Binding-site contacts:
Ligand atom O2 contacts residue ALA244 of chain 1.A at 3.8 Å.
Ligand atom N1 contacts residue ASP219 of chain 1.A at 2.9 Å (salt-bridge).
Ligand atom C3 contacts residue ALA244 of chain 1.A at 3.5 Å (hydrophobic).
Ligand atom C6 contacts residue HIS191 of chain 1.A at 3.8 Å.
Ligand atom C8 contacts residue ARG311 of chain 1.A at 4.1 Å.
Ligand atom C3 contacts residue PHE193 of chain 1.A at 3.9 Å (hydrophobic).
Ligand atom C2 contacts residue ASP219 of chain 1.A at 3.9 Å.
Ligand atom C4 contacts residue SER275 of chain 1.A at 4.1 Å.
Ligand atom O2 contacts residue SER275 of chain 1.A at 2.8 Å (h-bond).
Ligand atom C4 contacts residue VAL242 of chain 1.A at 3.7 Å (hydrophobic).
Ligand atom C5 contacts residue ALA244 of chain 1.A at 4.0 Å (hydrophobic).
Ligand atom C12 contacts residue ASP219 of chain 1.A at 3.2 Å.
Ligand atom C3 contacts residue ARG311 of chain 1.A at 4.1 Å.
Ligand atom N1 contacts residue PHE193 of chain 1.A at 3.6 Å.
Ligand atom C5 contacts residue VAL242 of chain 1.A at 3.5 Å (hydrophobic).
Ligand atom O1 contacts residue SER275 of chain 1.A at 3.1 Å.
Ligand atom C6 contacts residue ASP219 of chain 1.A at 3.4 Å.
Ligand atom C12 contacts residue PHE193 of chain 1.A at 4.0 Å (hydrophobic).
Ligand atom C7 contacts residue PHE193 of chain 1.A at 3.7 Å (hydrophobic).
Ligand atom C10 contacts residue ARG196 of chain 1.A at 3.2 Å.
Ligand atom C3 contacts residue SER275 of chain 1.A at 3.4 Å.
Ligand atom C7 contacts residue ASP219 of chain 1.A at 3.5 Å.
Ligand atom O2 contacts residue PHE193 of chain 1.A at 3.9 Å.
Ligand atom C6 contacts residue SER241 of chain 1.A at 3.8 Å.
Ligand atom C5 contacts residue SER241 of chain 1.A at 3.5 Å.
Ligand atom C11 contacts residue PHE193 of chain 1.A at 3.6 Å (hydrophobic).
Ligand atom O1 contacts residue ILE351 of chain 1.A at 3.9 Å.
Ligand atom C9 contacts residue ARG196 of chain 1.A at 4.0 Å.
Ligand atom C6 contacts residue ALA244 of chain 1.A at 4.0 Å (hydrophobic).
Ligand atom C1 contacts residue PHE193 of chain 1.A at 3.7 Å (hydrophobic).
Ligand atom C10 contacts residue PHE193 of chain 1.A at 3.7 Å (hydrophobic).
Ligand atom C11 contacts residue ARG196 of chain 1.A at 3.6 Å.
Ligand atom C2 contacts residue PHE193 of chain 1.A at 3.5 Å (hydrophobic).
Ligand atom C8 contacts residue PHE193 of chain 1.A at 3.6 Å (hydrophobic).
Ligand atom C1 contacts residue ALA244 of chain 1.A at 3.5 Å (hydrophobic).
Ligand atom O1 contacts residue ALA244 of chain 1.A at 4.0 Å.
Ligand atom C9 contacts residue PHE193 of chain 1.A at 3.8 Å (hydrophobic).
Ligand atom C6 contacts residue PHE193 of chain 1.A at 4.2 Å (hydrophobic).
Ligand atom C2 contacts residue ALA244 of chain 1.A at 4.0 Å (hydrophobic).
Ligand atom O2 contacts residue ARG311 of chain 1.A at 3.0 Å (salt-bridge).

This protein binds this small molecule.
Small molecule (SMILES): O=C1OCCC/C1=C\Nc1ccccc1

Sequence of chain 1.A:
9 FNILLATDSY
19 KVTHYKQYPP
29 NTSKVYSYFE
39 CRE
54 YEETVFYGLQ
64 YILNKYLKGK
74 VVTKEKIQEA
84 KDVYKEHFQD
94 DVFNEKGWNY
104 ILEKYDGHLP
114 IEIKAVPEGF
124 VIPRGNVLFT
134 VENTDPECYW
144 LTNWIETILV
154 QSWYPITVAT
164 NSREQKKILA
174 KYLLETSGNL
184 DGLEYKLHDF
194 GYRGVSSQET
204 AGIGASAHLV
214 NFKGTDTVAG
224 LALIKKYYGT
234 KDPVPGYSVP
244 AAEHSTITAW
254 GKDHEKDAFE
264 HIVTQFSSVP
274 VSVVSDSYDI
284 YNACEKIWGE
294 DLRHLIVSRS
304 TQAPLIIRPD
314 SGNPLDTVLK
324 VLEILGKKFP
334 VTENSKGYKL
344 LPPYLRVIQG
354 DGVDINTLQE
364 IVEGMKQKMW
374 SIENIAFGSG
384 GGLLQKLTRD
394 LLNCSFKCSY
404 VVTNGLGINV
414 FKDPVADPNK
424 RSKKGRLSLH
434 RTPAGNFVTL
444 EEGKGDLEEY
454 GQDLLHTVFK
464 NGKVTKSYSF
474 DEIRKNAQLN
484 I